Binding-site contacts:
Ligand atom C4 contacts residue ASN188 of chain 1.B at 4.3 Å.
Ligand atom C1 contacts residue ASN188 of chain 1.B at 1.5 Å.
Ligand atom O5 contacts residue SER185 of chain 1.B at 4.0 Å.
Ligand atom C5 contacts residue SER185 of chain 1.B at 4.0 Å.
Ligand atom C1 contacts residue ASP184 of chain 1.B at 2.9 Å.
Ligand atom O5 contacts residue ASN188 of chain 1.B at 2.3 Å (h-bond).
Ligand atom C2 contacts residue ASN188 of chain 1.B at 2.8 Å.
Ligand atom C1 contacts residue SER185 of chain 1.B at 4.3 Å.
Ligand atom C7 contacts residue ASN188 of chain 1.B at 4.2 Å.
Ligand atom O5 contacts residue ASP184 of chain 1.B at 3.9 Å.
Ligand atom C6 contacts residue SER185 of chain 1.B at 3.9 Å.
Ligand atom C3 contacts residue ASN188 of chain 1.B at 4.0 Å.
Ligand atom C2 contacts residue ASP184 of chain 1.B at 3.9 Å.
Ligand atom C5 contacts residue ASN188 of chain 1.B at 3.6 Å.
Ligand atom N2 contacts residue ASP184 of chain 1.B at 3.9 Å.
Ligand atom N2 contacts residue ASN188 of chain 1.B at 3.2 Å (h-bond).
Ligand atom C6 contacts residue LEU187 of chain 1.B at 3.5 Å (hydrophobic).
Ligand atom O6 contacts residue LEU187 of chain 1.B at 3.8 Å.
Ligand atom C5 contacts residue ASP184 of chain 1.B at 4.4 Å.

This protein binds this small molecule.
Small molecule (SMILES): CC(=O)N[C@@H]1[C@@H](O)[C@H](O)[C@@H](CO)O[C@H]1O

Sequence of chain 1.B:
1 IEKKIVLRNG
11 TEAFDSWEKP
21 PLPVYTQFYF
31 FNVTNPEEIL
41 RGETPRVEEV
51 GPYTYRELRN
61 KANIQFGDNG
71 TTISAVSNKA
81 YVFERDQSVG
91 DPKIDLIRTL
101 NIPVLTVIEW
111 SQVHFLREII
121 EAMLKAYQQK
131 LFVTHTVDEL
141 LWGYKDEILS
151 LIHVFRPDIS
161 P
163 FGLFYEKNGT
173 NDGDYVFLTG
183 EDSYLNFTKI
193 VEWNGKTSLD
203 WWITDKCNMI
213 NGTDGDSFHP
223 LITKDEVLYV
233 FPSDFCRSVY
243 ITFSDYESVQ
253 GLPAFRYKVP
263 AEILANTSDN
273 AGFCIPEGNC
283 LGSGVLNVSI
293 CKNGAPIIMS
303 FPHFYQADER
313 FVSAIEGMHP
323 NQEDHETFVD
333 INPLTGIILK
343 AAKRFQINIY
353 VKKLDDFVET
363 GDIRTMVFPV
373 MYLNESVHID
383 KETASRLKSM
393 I